Binding-site contacts:
Ligand atom C5' contacts residue ASP242 of chain 57.A at 4.4 Å.
Ligand atom OP2 contacts residue ASP242 of chain 57.A at 3.9 Å.
Ligand atom C2' contacts residue LYS25 of chain 57.C at 3.8 Å.

Sequence of chain 57.C:
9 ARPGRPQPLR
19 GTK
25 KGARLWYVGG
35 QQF

Sequence of chain 57.A:
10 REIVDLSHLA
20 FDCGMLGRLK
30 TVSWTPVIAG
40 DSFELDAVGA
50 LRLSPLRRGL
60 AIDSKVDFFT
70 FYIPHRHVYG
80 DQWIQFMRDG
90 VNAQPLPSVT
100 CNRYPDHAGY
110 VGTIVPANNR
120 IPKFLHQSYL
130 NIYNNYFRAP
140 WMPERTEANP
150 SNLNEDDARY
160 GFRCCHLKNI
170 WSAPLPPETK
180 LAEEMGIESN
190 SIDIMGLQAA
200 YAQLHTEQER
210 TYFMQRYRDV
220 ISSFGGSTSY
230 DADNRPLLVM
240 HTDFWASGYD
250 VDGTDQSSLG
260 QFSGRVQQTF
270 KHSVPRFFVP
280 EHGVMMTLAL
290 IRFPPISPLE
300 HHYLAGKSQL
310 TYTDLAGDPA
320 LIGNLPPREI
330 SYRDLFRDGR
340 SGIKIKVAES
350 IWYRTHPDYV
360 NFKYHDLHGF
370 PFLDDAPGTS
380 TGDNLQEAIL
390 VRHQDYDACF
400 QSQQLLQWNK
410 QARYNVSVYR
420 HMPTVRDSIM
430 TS

This protein binds this small molecule.
Small molecule (SMILES): Nc1ccn([C@H]2C[C@H](O)[C@@H](COP(=O)(O)O)O2)c(=O)n1